Sequence of chain 2.A:
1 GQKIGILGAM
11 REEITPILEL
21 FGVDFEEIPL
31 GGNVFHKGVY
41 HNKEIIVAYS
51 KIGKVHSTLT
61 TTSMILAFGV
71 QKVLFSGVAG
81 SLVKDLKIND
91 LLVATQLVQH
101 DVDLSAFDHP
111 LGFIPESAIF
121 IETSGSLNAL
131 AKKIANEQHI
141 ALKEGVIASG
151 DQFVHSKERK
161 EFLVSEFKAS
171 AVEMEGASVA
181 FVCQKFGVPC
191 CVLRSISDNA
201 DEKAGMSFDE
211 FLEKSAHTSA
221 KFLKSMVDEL

Binding-site contacts:
Ligand atom C2 contacts residue ADE1 of chain 2.C at 2.6 Å.
Ligand atom DO1 contacts residue ARG194 of chain 2.A at 2.5 Å.
Ligand atom C5 contacts residue PHE153 of chain 2.A at 3.7 Å (hydrophobic).
Ligand atom O2 contacts residue GLU173 of chain 2.A at 3.4 Å.
Ligand atom O1 contacts residue VAL78 of chain 2.A at 3.3 Å.
Ligand atom O2 contacts residue MET174 of chain 2.A at 1.9 Å.
Ligand atom OXT contacts residue HIS109 of chain 1.A at 2.9 Å.
Ligand atom O4 contacts residue ADE1 of chain 2.C at 3.3 Å.
Ligand atom OXT contacts residue PRO115 of chain 1.A at 3.2 Å.
Ligand atom O2 contacts residue ADE1 of chain 2.C at 3.3 Å.
Ligand atom C contacts residue HIS109 of chain 1.A at 2.8 Å.
Ligand atom DO2 contacts residue ARG194 of chain 2.A at 2.5 Å.
Ligand atom DO3 contacts residue ALA9 of chain 2.A at 3.2 Å.
Ligand atom O contacts residue HIS109 of chain 1.A at 2.2 Å.
Ligand atom C1 contacts residue ARG194 of chain 2.A at 3.1 Å.
Ligand atom O2 contacts residue ARG194 of chain 2.A at 2.8 Å.
Ligand atom DC contacts residue PHE107 of chain 1.A at 2.5 Å.
Ligand atom O2 contacts residue GLU175 of chain 2.A at 2.8 Å (salt-bridge).
Ligand atom D11 contacts residue PHE208 of chain 2.A at 2.7 Å.
Ligand atom C3 contacts residue GLU175 of chain 2.A at 3.5 Å.
Ligand atom DO3 contacts residue GLU175 of chain 2.A at 1.9 Å.
Ligand atom O1 contacts residue GLU13 of chain 2.A at 2.7 Å (salt-bridge).
Ligand atom O4 contacts residue PHE208 of chain 2.A at 3.5 Å.
Ligand atom N contacts residue PHE208 of chain 2.A at 3.6 Å.
Ligand atom C1 contacts residue VAL78 of chain 2.A at 3.5 Å (hydrophobic).
Ligand atom DO1 contacts residue VAL78 of chain 2.A at 2.6 Å.
Ligand atom D10 contacts residue PHE107 of chain 1.A at 3.4 Å.
Ligand atom O3 contacts residue ILE52 of chain 2.A at 3.7 Å.
Ligand atom DO1 contacts residue GLU13 of chain 2.A at 2.0 Å.
Ligand atom DO2 contacts residue MET174 of chain 2.A at 2.4 Å.
Ligand atom D11 contacts residue PHE107 of chain 1.A at 2.9 Å.
Ligand atom C2 contacts residue ARG194 of chain 2.A at 3.5 Å.
Ligand atom O3 contacts residue ALA9 of chain 2.A at 3.5 Å.
Ligand atom O1 contacts residue ARG194 of chain 2.A at 2.3 Å.
Ligand atom O3 contacts residue GLU175 of chain 2.A at 2.6 Å (salt-bridge).
Ligand atom C1 contacts residue ADE1 of chain 2.C at 2.7 Å.
Ligand atom N contacts residue PHE107 of chain 1.A at 3.1 Å.
Ligand atom DO2 contacts residue GLU175 of chain 2.A at 2.0 Å.
Ligand atom O contacts residue PHE107 of chain 1.A at 3.5 Å.
Ligand atom C2 contacts residue MET174 of chain 2.A at 3.0 Å (hydrophobic).

Sequence of chain 1.A:
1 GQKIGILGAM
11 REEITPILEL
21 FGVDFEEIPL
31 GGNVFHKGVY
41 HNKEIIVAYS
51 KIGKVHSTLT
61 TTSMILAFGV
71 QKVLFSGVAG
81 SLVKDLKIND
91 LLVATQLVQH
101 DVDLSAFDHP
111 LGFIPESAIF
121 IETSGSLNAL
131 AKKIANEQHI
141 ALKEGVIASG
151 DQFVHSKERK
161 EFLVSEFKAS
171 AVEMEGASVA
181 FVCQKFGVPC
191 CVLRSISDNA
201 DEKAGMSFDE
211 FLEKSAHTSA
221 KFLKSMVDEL

This small molecule binds to this protein.
Small molecule (SMILES): N[C@@H](CCSC[C@H]1O[C@H](O)[C@H](O)[C@@H]1O)C(=O)O